Sequence of chain 1.A:
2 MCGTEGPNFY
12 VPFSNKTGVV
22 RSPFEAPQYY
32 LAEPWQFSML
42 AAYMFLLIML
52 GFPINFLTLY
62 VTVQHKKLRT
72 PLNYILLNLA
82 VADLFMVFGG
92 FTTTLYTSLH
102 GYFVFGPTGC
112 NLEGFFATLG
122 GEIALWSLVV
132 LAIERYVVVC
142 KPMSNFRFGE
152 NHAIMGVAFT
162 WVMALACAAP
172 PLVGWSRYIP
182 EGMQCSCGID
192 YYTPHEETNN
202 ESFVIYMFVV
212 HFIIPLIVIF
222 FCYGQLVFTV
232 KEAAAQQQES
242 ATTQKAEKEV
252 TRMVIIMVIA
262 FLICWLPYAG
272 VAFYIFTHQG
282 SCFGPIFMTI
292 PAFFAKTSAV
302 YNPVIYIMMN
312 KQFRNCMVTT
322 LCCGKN

Binding-site contacts:
Ligand atom O4 contacts residue ARG22 of chain 1.A at 4.4 Å.
Ligand atom C1 contacts residue ASN16 of chain 1.A at 1.4 Å.
Ligand atom C2 contacts residue ASN16 of chain 1.A at 2.5 Å.
Ligand atom O5 contacts residue ASN16 of chain 1.A at 2.3 Å (h-bond).
Ligand atom C3 contacts residue ASN16 of chain 1.A at 3.8 Å.
Ligand atom C5 contacts residue ARG22 of chain 1.A at 4.4 Å.
Ligand atom C1 contacts residue VAL21 of chain 1.A at 3.8 Å (hydrophobic).
Ligand atom C2 contacts residue VAL21 of chain 1.A at 3.7 Å (hydrophobic).
Ligand atom C8 contacts residue PHE10 of chain 1.A at 4.0 Å (hydrophobic).
Ligand atom N2 contacts residue ASN16 of chain 1.A at 3.0 Å (h-bond).
Ligand atom C8 contacts residue SER23 of chain 1.A at 4.0 Å.
Ligand atom C1 contacts residue GLY19 of chain 1.A at 4.2 Å.
Ligand atom C7 contacts residue VAL21 of chain 1.A at 4.0 Å (hydrophobic).
Ligand atom O7 contacts residue THR5 of chain 1.A at 3.9 Å.
Ligand atom C6 contacts residue GLY19 of chain 1.A at 3.9 Å.
Ligand atom N2 contacts residue VAL21 of chain 1.A at 3.0 Å (h-bond).
Ligand atom C7 contacts residue ASN16 of chain 1.A at 3.8 Å.
Ligand atom O7 contacts residue ARG22 of chain 1.A at 3.1 Å (salt-bridge).
Ligand atom O7 contacts residue GLY19 of chain 1.A at 4.4 Å.
Ligand atom C7 contacts residue ARG22 of chain 1.A at 4.0 Å.
Ligand atom C7 contacts residue GLY19 of chain 1.A at 4.4 Å.
Ligand atom C3 contacts residue ARG22 of chain 1.A at 4.3 Å.
Ligand atom C3 contacts residue VAL21 of chain 1.A at 4.0 Å (hydrophobic).
Ligand atom C8 contacts residue GLY19 of chain 1.A at 4.0 Å.
Ligand atom C8 contacts residue ARG22 of chain 1.A at 4.0 Å.
Ligand atom O7 contacts residue ASN16 of chain 1.A at 4.2 Å.
Ligand atom C5 contacts residue ASN16 of chain 1.A at 3.6 Å.
Ligand atom O5 contacts residue GLY19 of chain 1.A at 3.7 Å.
Ligand atom C8 contacts residue THR5 of chain 1.A at 3.6 Å.
Ligand atom N2 contacts residue THR5 of chain 1.A at 4.3 Å.
Ligand atom O7 contacts residue GLU6 of chain 1.A at 4.5 Å.
Ligand atom C4 contacts residue ASN16 of chain 1.A at 4.2 Å.
Ligand atom C5 contacts residue GLY19 of chain 1.A at 3.5 Å.
Ligand atom C7 contacts residue THR5 of chain 1.A at 3.7 Å.
Ligand atom C8 contacts residue VAL21 of chain 1.A at 4.0 Å (hydrophobic).

This protein binds this small molecule.
Small molecule (SMILES): CC(=O)N[C@H]1[C@H](O[C@H]2[C@H](O)[C@@H](NC(C)=O)CO[C@@H]2CO)O[C@H](CO)[C@@H](O[C@@H]2O[C@H](CO[C@H]3O[C@H](CO)[C@@H](O)[C@H](O)[C@@H]3O)[C@@H](O)[C@H](O[C@H]3O[C@H](CO)[C@@H](O)[C@H](O)[C@@H]3O)[C@@H]2O)[C@@H]1O